Binding-site contacts:
Ligand atom C01 contacts residue THR140 of chain 1.A at 3.8 Å.
Ligand atom C25 contacts residue ARG226 of chain 2.A at 3.7 Å.
Ligand atom C02 contacts residue LEU211 of chain 2.A at 3.5 Å (hydrophobic).
Ligand atom C40 contacts residue TYR165 of chain 1.A at 3.7 Å (hydrophobic).
Ligand atom C43 contacts residue PRO130 of chain 1.A at 3.9 Å (hydrophobic).
Ligand atom C02 contacts residue LEU137 of chain 1.A at 3.5 Å (hydrophobic).
Ligand atom C01 contacts residue LEU137 of chain 1.A at 3.7 Å (hydrophobic).
Ligand atom C33 contacts residue TYR214 of chain 2.A at 3.6 Å (hydrophobic).
Ligand atom C09 contacts residue PRO131 of chain 1.A at 3.8 Å (hydrophobic).
Ligand atom C24 contacts residue ARG226 of chain 2.A at 3.6 Å.
Ligand atom C21 contacts residue MET126 of chain 1.A at 3.4 Å (hydrophobic).
Ligand atom C42 contacts residue GLU189 of chain 2.A at 3.7 Å.
Ligand atom C32 contacts residue TYR214 of chain 2.A at 3.3 Å (hydrophobic).
Ligand atom C43 contacts residue TRP178 of chain 2.A at 3.5 Å (hydrophobic).
Ligand atom C04 contacts residue PRO131 of chain 1.A at 3.4 Å (hydrophobic).
Ligand atom C25 contacts residue TYR166 of chain 1.A at 3.9 Å (hydrophobic).
Ligand atom C38 contacts residue TYR214 of chain 2.A at 3.6 Å (hydrophobic).
Ligand atom C15 contacts residue VAL169 of chain 1.A at 3.9 Å (hydrophobic).
Ligand atom C13 contacts residue TYR165 of chain 1.A at 3.7 Å (hydrophobic).
Ligand atom O10 contacts residue PRO131 of chain 1.A at 3.7 Å.
Ligand atom C40 contacts residue LEU161 of chain 1.A at 3.5 Å (hydrophobic).
Ligand atom C34 contacts residue ARG226 of chain 2.A at 3.8 Å.
Ligand atom C43 contacts residue TRP192 of chain 2.A at 3.4 Å (hydrophobic).
Ligand atom C26 contacts residue TYR166 of chain 1.A at 3.7 Å (hydrophobic).
Ligand atom C08 contacts residue PRO131 of chain 1.A at 3.8 Å (hydrophobic).
Ligand atom C26 contacts residue SER174 of chain 2.A at 3.6 Å.
Ligand atom C02 contacts residue VAL215 of chain 2.A at 3.6 Å (hydrophobic).
Ligand atom C08 contacts residue THR140 of chain 1.A at 3.4 Å.
Ligand atom C21 contacts residue PRO130 of chain 1.A at 3.9 Å (hydrophobic).
Ligand atom C22 contacts residue TYR166 of chain 1.A at 3.6 Å (hydrophobic).
Ligand atom C36 contacts residue TYR166 of chain 1.A at 3.6 Å (hydrophobic).
Ligand atom C34 contacts residue TYR214 of chain 2.A at 3.9 Å (hydrophobic).
Ligand atom C21 contacts residue GLY127 of chain 1.A at 3.5 Å.
Ligand atom C25 contacts residue GLU175 of chain 2.A at 3.7 Å.
Ligand atom C25 contacts residue TRP178 of chain 2.A at 3.6 Å (hydrophobic).
Ligand atom C42 contacts residue TRP178 of chain 2.A at 3.6 Å (hydrophobic).
Ligand atom C26 contacts residue TRP178 of chain 2.A at 3.7 Å (hydrophobic).
Ligand atom C40 contacts residue TYR214 of chain 2.A at 3.8 Å (hydrophobic).
Ligand atom C37 contacts residue TYR166 of chain 1.A at 3.5 Å (hydrophobic).
Ligand atom C27 contacts residue ARG226 of chain 2.A at 3.7 Å.

The protein below binds the small molecule below.
Small molecule (SMILES): CCC[C@H]1C[C@@H]2CC[C@@H](O2)[C@H](C)C(=O)O[C@@H]([C@H](C)[C@H]2CC[C@@H](C[C@@H](CCC)N(C)C)O2)[C@H](C)[C@@H]2CC[C@@H](O2)[C@@H](C)C(=O)O1

Sequence of chain 1.A:
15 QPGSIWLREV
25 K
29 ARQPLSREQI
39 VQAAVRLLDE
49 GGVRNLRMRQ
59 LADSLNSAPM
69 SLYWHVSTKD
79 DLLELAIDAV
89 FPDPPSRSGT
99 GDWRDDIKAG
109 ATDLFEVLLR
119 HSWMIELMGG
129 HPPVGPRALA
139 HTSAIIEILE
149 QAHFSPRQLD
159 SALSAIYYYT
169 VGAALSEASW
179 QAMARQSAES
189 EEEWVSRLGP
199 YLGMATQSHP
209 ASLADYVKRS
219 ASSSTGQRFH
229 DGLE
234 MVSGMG

Sequence of chain 2.A:
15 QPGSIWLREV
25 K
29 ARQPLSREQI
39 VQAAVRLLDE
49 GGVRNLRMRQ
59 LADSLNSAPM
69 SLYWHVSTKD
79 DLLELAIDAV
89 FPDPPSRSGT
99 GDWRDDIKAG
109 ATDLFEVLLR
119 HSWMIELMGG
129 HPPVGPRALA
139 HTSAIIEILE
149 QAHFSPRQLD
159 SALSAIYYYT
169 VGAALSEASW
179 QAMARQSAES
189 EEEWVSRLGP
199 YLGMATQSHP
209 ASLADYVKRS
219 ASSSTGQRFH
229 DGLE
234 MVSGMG